Sequence of chain 1.A:
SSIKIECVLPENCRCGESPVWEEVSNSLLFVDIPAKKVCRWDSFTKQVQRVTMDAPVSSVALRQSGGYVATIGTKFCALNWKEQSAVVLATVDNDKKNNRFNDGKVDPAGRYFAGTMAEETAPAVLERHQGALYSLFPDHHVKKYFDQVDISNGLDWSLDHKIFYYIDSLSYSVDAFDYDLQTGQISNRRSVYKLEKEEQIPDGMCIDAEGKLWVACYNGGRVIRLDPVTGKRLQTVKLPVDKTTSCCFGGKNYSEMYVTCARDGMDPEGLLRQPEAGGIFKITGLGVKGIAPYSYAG

Binding-site contacts:
Ligand atom C3 contacts residue GLU18 of chain 1.A at 3.9 Å.
Ligand atom O3 contacts residue ASP204 of chain 1.A at 4.2 Å.
Ligand atom C5 contacts residue ARG101 of chain 1.A at 4.1 Å.
Ligand atom C6 contacts residue MET118 of chain 1.A at 4.2 Å (hydrophobic).
Ligand atom O5 contacts residue ASP204 of chain 1.A at 4.4 Å.
Ligand atom O2 contacts residue ASN154 of chain 1.A at 4.1 Å.
Ligand atom O4 contacts residue ARG101 of chain 1.A at 2.4 Å (salt-bridge).
Ligand atom C1 contacts residue CA1 of chain 1.C at 4.4 Å.
Ligand atom O3 contacts residue CA1 of chain 1.C at 2.5 Å.
Ligand atom O2 contacts residue GLU18 of chain 1.A at 2.5 Å (salt-bridge).
Ligand atom C2 contacts residue ASN154 of chain 1.A at 4.1 Å.
Ligand atom O2 contacts residue THR246 of chain 1.A at 3.5 Å.
Ligand atom O4 contacts residue ILE34 of chain 1.A at 3.9 Å.
Ligand atom O3 contacts residue ASN103 of chain 1.A at 2.8 Å (h-bond).
Ligand atom C3 contacts residue ASP104 of chain 1.A at 4.3 Å.
Ligand atom C1 contacts residue CYS16 of chain 1.A at 4.0 Å (hydrophobic).
Ligand atom C2 contacts residue CA1 of chain 1.C at 2.9 Å.
Ligand atom C1 contacts residue ASP204 of chain 1.A at 3.2 Å.
Ligand atom O2 contacts residue CA1 of chain 1.C at 2.4 Å.
Ligand atom C6 contacts residue ARG101 of chain 1.A at 3.8 Å.
Ligand atom O3 contacts residue ASP104 of chain 1.A at 2.9 Å (salt-bridge).
Ligand atom O3 contacts residue ASN154 of chain 1.A at 3.7 Å.
Ligand atom O3 contacts residue GLU18 of chain 1.A at 3.4 Å (salt-bridge).
Ligand atom C3 contacts residue ILE34 of chain 1.A at 4.2 Å (hydrophobic).
Ligand atom C3 contacts residue CYS16 of chain 1.A at 4.0 Å (hydrophobic).
Ligand atom O3 contacts residue ILE34 of chain 1.A at 4.0 Å.
Ligand atom O2 contacts residue ASP204 of chain 1.A at 2.6 Å (salt-bridge).
Ligand atom C1 contacts residue TYR219 of chain 1.A at 4.2 Å (hydrophobic).
Ligand atom O4 contacts residue MET118 of chain 1.A at 3.8 Å.
Ligand atom C3 contacts residue CA1 of chain 1.C at 3.2 Å.
Ligand atom C3 contacts residue ASN103 of chain 1.A at 3.6 Å.
Ligand atom C1 contacts residue THR246 of chain 1.A at 4.1 Å.
Ligand atom C5 contacts residue CYS16 of chain 1.A at 4.3 Å (hydrophobic).
Ligand atom O4 contacts residue ASN103 of chain 1.A at 2.6 Å (h-bond).
Ligand atom C4 contacts residue ASN103 of chain 1.A at 3.3 Å.
Ligand atom C2 contacts residue GLU18 of chain 1.A at 3.7 Å.
Ligand atom C4 contacts residue ARG101 of chain 1.A at 3.7 Å.
Ligand atom C3 contacts residue ASP204 of chain 1.A at 4.3 Å.
Ligand atom C2 contacts residue ASP204 of chain 1.A at 3.1 Å.
Ligand atom C4 contacts residue CA1 of chain 1.C at 4.4 Å.

The small molecule below binds the protein below.
Small molecule (SMILES): OC[C@H]1OC[C@H](O)[C@@H](O)[C@@H]1O